This small molecule binds to this protein.
Small molecule (SMILES): Nc1ccn([C@H]2C[C@H](O[P](=O)(O)OC[C@H]3O[C@@H](n4cnc5c(=O)nc(N)[nH]c54)C[C@@H]3O)[C@@H](CO[P](=O)(O)O[C@H]3C[C@H](n4ccc(N)nc4=O)O[C@@H]3CO[P](=O)(O)O[C@H]3C[C@H](n4cnc5c(=O)nc(N)[nH]c54)O[C@@H]3COP(=O)(O)O)O2)c(=O)n1

Sequence of chain 1.A:
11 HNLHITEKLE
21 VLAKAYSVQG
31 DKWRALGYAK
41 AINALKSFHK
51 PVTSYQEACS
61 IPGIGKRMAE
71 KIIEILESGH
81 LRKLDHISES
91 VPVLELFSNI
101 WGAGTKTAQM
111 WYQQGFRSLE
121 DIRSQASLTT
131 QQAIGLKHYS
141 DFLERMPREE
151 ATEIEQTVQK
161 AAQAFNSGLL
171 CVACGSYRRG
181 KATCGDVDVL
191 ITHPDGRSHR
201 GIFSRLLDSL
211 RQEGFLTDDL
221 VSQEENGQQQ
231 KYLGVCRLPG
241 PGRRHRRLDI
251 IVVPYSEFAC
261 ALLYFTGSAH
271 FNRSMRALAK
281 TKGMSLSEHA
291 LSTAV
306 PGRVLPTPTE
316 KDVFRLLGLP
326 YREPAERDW

Binding-site contacts:
Ligand atom P contacts residue TYR38 of chain 1.A at 3.5 Å.
Ligand atom C1' contacts residue ARG34 of chain 1.A at 3.7 Å.
Ligand atom OP1 contacts residue TYR38 of chain 1.A at 2.5 Å (h-bond).
Ligand atom N3 contacts residue TRP33 of chain 1.A at 3.2 Å (h-bond).
Ligand atom O3' contacts residue GLY63 of chain 1.A at 3.2 Å.
Ligand atom OP1 contacts residue GLY65 of chain 1.A at 2.9 Å (h-bond).
Ligand atom P contacts residue LYS71 of chain 1.A at 3.5 Å.
Ligand atom O3' contacts residue ILE64 of chain 1.A at 3.5 Å (h-bond).
Ligand atom P contacts residue ARG67 of chain 1.A at 3.7 Å.
Ligand atom OP3 contacts residue ARG67 of chain 1.A at 3.1 Å.
Ligand atom O4' contacts residue TYR38 of chain 1.A at 3.7 Å.
Ligand atom O4' contacts residue ARG34 of chain 1.A at 3.4 Å.
Ligand atom C2 contacts residue TRP33 of chain 1.A at 3.2 Å (hydrophobic).
Ligand atom OP1 contacts residue TYR26 of chain 1.A at 2.9 Å (h-bond).
Ligand atom C4' contacts residue GLY63 of chain 1.A at 3.3 Å.
Ligand atom O5' contacts residue ARG34 of chain 1.A at 3.4 Å (salt-bridge).
Ligand atom C4 contacts residue TRP33 of chain 1.A at 3.5 Å (hydrophobic).
Ligand atom OP1 contacts residue GLY63 of chain 1.A at 2.7 Å (h-bond).
Ligand atom OP1 contacts residue ARG67 of chain 1.A at 3.6 Å.
Ligand atom N9 contacts residue ARG34 of chain 1.A at 3.7 Å.
Ligand atom C5' contacts residue GLY65 of chain 1.A at 3.7 Å.
Ligand atom OP1 contacts residue LYS71 of chain 1.A at 3.5 Å (salt-bridge).
Ligand atom N2 contacts residue TRP33 of chain 1.A at 3.7 Å.
Ligand atom N1 contacts residue TRP33 of chain 1.A at 3.5 Å (h-bond).
Ligand atom OP1 contacts residue ILE61 of chain 1.A at 3.7 Å.
Ligand atom O6 contacts residue TRP33 of chain 1.A at 3.7 Å.
Ligand atom C4' contacts residue MET68 of chain 1.A at 3.7 Å (hydrophobic).
Ligand atom OP1 contacts residue ILE64 of chain 1.A at 3.6 Å.
Ligand atom O5' contacts residue TYR38 of chain 1.A at 3.3 Å.
Ligand atom O3' contacts residue MET68 of chain 1.A at 3.5 Å.
Ligand atom N3 contacts residue GLY37 of chain 1.A at 3.2 Å.
Ligand atom OP3 contacts residue LYS71 of chain 1.A at 2.4 Å (salt-bridge).
Ligand atom C8 contacts residue ARG34 of chain 1.A at 3.4 Å.
Ligand atom P contacts residue GLY63 of chain 1.A at 3.7 Å.
Ligand atom OP1 contacts residue PRO62 of chain 1.A at 3.5 Å.
Ligand atom OP2 contacts residue ARG67 of chain 1.A at 2.8 Å (salt-bridge).
Ligand atom OP2 contacts residue ARG34 of chain 1.A at 2.7 Å (salt-bridge).
Ligand atom P contacts residue ARG34 of chain 1.A at 3.7 Å.
Ligand atom C5' contacts residue GLY63 of chain 1.A at 3.2 Å.
Ligand atom OP1 contacts residue MET68 of chain 1.A at 2.9 Å (h-bond).